This small molecule binds to this protein.
Small molecule (SMILES): C[C@H](CCC(=O)O)[C@H]1CC[C@H]2[C@@H]3[C@H](O)C[C@@H]4C[C@H](O)CC[C@]4(C)[C@H]3C[C@H](O)[C@]12C

Sequence of chain 1.B:
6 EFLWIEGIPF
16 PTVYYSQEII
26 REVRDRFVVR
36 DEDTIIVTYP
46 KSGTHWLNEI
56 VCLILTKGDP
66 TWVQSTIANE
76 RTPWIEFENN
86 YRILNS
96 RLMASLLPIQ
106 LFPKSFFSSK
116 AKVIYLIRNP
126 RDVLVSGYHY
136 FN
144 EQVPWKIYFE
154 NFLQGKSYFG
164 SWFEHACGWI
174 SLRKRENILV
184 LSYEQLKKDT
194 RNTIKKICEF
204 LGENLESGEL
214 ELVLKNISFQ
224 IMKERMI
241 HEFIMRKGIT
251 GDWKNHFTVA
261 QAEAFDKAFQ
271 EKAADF

Binding-site contacts:
Ligand atom C9 contacts residue PHE82 of chain 1.B at 4.5 Å (hydrophobic).
Ligand atom C4 contacts residue HIS50 of chain 1.B at 4.1 Å.
Ligand atom O3 contacts residue ALA73 of chain 1.B at 4.3 Å.
Ligand atom C6 contacts residue LEU101 of chain 1.B at 3.8 Å (hydrophobic).
Ligand atom C7 contacts residue LEU101 of chain 1.B at 4.1 Å (hydrophobic).
Ligand atom C3 contacts residue TRP79 of chain 1.B at 4.0 Å (hydrophobic).
Ligand atom O7 contacts residue HIS50 of chain 1.B at 3.5 Å.
Ligand atom C2 contacts residue ASN74 of chain 1.B at 3.9 Å.
Ligand atom C11 contacts residue PHE82 of chain 1.B at 3.5 Å (hydrophobic).
Ligand atom O25 contacts residue TYR135 of chain 1.B at 4.5 Å.
Ligand atom C17 contacts residue TYR135 of chain 1.B at 4.4 Å (hydrophobic).
Ligand atom C22 contacts residue PHE136 of chain 1.B at 4.1 Å (hydrophobic).
Ligand atom C18 contacts residue PRO16 of chain 1.B at 3.9 Å (hydrophobic).
Ligand atom O3 contacts residue HIS50 of chain 1.B at 4.1 Å.
Ligand atom C11 contacts residue TYR20 of chain 1.B at 4.3 Å (hydrophobic).
Ligand atom C19 contacts residue PHE82 of chain 1.B at 3.6 Å (hydrophobic).
Ligand atom C8 contacts residue LEU101 of chain 1.B at 4.2 Å (hydrophobic).
Ligand atom C1 contacts residue ASN74 of chain 1.B at 4.4 Å.
Ligand atom C16 contacts residue PHE136 of chain 1.B at 3.9 Å (hydrophobic).
Ligand atom C1 contacts residue TRP79 of chain 1.B at 4.4 Å (hydrophobic).
Ligand atom C19 contacts residue LEU101 of chain 1.B at 3.9 Å (hydrophobic).
Ligand atom C18 contacts residue PHE162 of chain 1.B at 4.1 Å (hydrophobic).
Ligand atom C10 contacts residue PHE82 of chain 1.B at 4.3 Å (hydrophobic).
Ligand atom C2 contacts residue PHE82 of chain 1.B at 4.5 Å (hydrophobic).
Ligand atom O26 contacts residue PHE136 of chain 1.B at 3.2 Å.
Ligand atom C4 contacts residue TRP79 of chain 1.B at 4.1 Å (hydrophobic).
Ligand atom C5 contacts residue TRP79 of chain 1.B at 3.6 Å (hydrophobic).
Ligand atom C24 contacts residue PHE136 of chain 1.B at 4.0 Å (hydrophobic).
Ligand atom O3 contacts residue ASN74 of chain 1.B at 4.0 Å.
Ligand atom O7 contacts residue THR49 of chain 1.B at 4.3 Å.
Ligand atom C3 contacts residue ASN74 of chain 1.B at 3.9 Å.
Ligand atom C1 contacts residue PHE82 of chain 1.B at 3.7 Å (hydrophobic).
Ligand atom C19 contacts residue TYR20 of chain 1.B at 3.3 Å (hydrophobic).
Ligand atom O3 contacts residue ILE72 of chain 1.B at 4.4 Å.
Ligand atom C12 contacts residue TYR19 of chain 1.B at 4.3 Å (hydrophobic).
Ligand atom C21 contacts residue TYR19 of chain 1.B at 3.9 Å (hydrophobic).
Ligand atom C16 contacts residue TYR135 of chain 1.B at 4.0 Å (hydrophobic).
Ligand atom C6 contacts residue TRP79 of chain 1.B at 3.7 Å (hydrophobic).
Ligand atom C22 contacts residue TYR135 of chain 1.B at 4.0 Å (hydrophobic).
Ligand atom C19 contacts residue TRP79 of chain 1.B at 4.1 Å (hydrophobic).